A small-molecule ligand and the protein it binds are described below.
Small molecule (SMILES): N[C@@H](Cc1ccc(O)cc1)C(=O)O

Sequence of chain 1.A:
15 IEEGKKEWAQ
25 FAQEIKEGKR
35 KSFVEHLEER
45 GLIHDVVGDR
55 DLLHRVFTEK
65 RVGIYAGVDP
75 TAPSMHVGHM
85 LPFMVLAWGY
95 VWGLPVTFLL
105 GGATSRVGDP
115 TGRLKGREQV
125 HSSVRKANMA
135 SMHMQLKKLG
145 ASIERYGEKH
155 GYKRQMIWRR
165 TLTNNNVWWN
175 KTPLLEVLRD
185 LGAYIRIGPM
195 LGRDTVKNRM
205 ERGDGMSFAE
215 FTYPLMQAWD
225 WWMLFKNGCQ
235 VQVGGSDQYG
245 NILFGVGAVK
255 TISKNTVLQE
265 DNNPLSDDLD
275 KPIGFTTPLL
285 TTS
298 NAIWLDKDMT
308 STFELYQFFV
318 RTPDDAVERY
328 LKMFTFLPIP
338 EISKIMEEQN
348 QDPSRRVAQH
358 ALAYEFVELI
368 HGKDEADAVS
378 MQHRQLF

Binding-site contacts:
Ligand atom CD2 contacts residue ASP73 of chain 1.A at 3.5 Å.
Ligand atom OH contacts residue GLN221 of chain 1.A at 3.6 Å.
Ligand atom CG contacts residue GLY71 of chain 1.A at 3.8 Å.
Ligand atom CD1 contacts residue GLN221 of chain 1.A at 3.4 Å.
Ligand atom N contacts residue TYR217 of chain 1.A at 2.8 Å (h-bond).
Ligand atom CE1 contacts residue GLN221 of chain 1.A at 3.3 Å.
Ligand atom O contacts residue GLN242 of chain 1.A at 3.6 Å.
Ligand atom C contacts residue ASP113 of chain 1.A at 3.7 Å.
Ligand atom OXT contacts residue GLN242 of chain 1.A at 4.0 Å.
Ligand atom CA contacts residue GLN221 of chain 1.A at 4.0 Å.
Ligand atom CE1 contacts residue TYR69 of chain 1.A at 3.8 Å (hydrophobic).
Ligand atom OXT contacts residue ASP113 of chain 1.A at 3.4 Å (salt-bridge).
Ligand atom OXT contacts residue ASP73 of chain 1.A at 4.0 Å.
Ligand atom CD1 contacts residue GLN236 of chain 1.A at 4.0 Å.
Ligand atom C contacts residue GLN242 of chain 1.A at 3.6 Å.
Ligand atom OXT contacts residue TYR217 of chain 1.A at 4.0 Å.
Ligand atom CE1 contacts residue GLY71 of chain 1.A at 3.9 Å.
Ligand atom CZ contacts residue GLN221 of chain 1.A at 3.6 Å.
Ligand atom CA contacts residue TYR217 of chain 1.A at 3.9 Å (hydrophobic).
Ligand atom CG contacts residue GLN221 of chain 1.A at 3.9 Å.
Ligand atom N contacts residue GLN242 of chain 1.A at 3.4 Å (h-bond).
Ligand atom CD2 contacts residue THR108 of chain 1.A at 4.0 Å.
Ligand atom CE2 contacts residue ASP224 of chain 1.A at 3.3 Å.
Ligand atom OH contacts residue LEU103 of chain 1.A at 3.1 Å.
Ligand atom CZ contacts residue TYR69 of chain 1.A at 4.0 Å (hydrophobic).
Ligand atom CD2 contacts residue TYR217 of chain 1.A at 3.7 Å (hydrophobic).
Ligand atom CE1 contacts residue GLN236 of chain 1.A at 3.5 Å.
Ligand atom CB contacts residue ASP73 of chain 1.A at 4.0 Å.
Ligand atom CZ contacts residue ASP224 of chain 1.A at 3.6 Å.
Ligand atom CA contacts residue ASP113 of chain 1.A at 3.8 Å.
Ligand atom CB contacts residue GLY71 of chain 1.A at 3.6 Å.
Ligand atom CB contacts residue VAL72 of chain 1.A at 4.0 Å (hydrophobic).
Ligand atom N contacts residue ASP113 of chain 1.A at 2.8 Å (salt-bridge).
Ligand atom CD1 contacts residue GLY71 of chain 1.A at 3.5 Å.
Ligand atom N contacts residue GLN221 of chain 1.A at 2.9 Å (h-bond).
Ligand atom CE2 contacts residue LEU103 of chain 1.A at 3.9 Å (hydrophobic).
Ligand atom OH contacts residue TYR69 of chain 1.A at 3.2 Å (h-bond).
Ligand atom OH contacts residue ASP224 of chain 1.A at 2.9 Å (salt-bridge).
Ligand atom CA contacts residue GLN242 of chain 1.A at 3.5 Å.
Ligand atom CZ contacts residue LEU103 of chain 1.A at 3.6 Å (hydrophobic).